Sequence of chain 1.A:
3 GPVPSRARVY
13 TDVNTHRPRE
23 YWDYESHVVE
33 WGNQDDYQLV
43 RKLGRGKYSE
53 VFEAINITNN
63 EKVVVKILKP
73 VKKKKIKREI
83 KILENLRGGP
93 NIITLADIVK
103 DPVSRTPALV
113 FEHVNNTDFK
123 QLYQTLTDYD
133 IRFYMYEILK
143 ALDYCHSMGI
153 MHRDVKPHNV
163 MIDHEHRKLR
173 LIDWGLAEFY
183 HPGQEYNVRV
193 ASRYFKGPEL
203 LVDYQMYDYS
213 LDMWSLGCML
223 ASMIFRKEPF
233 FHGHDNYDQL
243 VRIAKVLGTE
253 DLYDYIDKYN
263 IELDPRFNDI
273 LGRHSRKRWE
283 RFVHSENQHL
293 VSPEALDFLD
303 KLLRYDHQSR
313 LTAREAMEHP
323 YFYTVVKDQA

Binding-site contacts:
Ligand atom N6 contacts residue GLU114 of chain 1.A at 2.6 Å (salt-bridge).
Ligand atom N1 contacts residue HIS115 of chain 1.A at 3.8 Å.
Ligand atom PG contacts residue ASP175 of chain 1.A at 3.7 Å.
Ligand atom C6 contacts residue VAL116 of chain 1.A at 3.6 Å (hydrophobic).
Ligand atom C6 contacts residue GLU114 of chain 1.A at 3.7 Å.
Ligand atom O5' contacts residue VAL53 of chain 1.A at 3.4 Å.
Ligand atom C3B contacts residue MG1 of chain 1.E at 3.8 Å.
Ligand atom C2 contacts residue MET163 of chain 1.A at 3.8 Å (hydrophobic).
Ligand atom O2B contacts residue SER51 of chain 1.A at 2.5 Å (h-bond).
Ligand atom C6 contacts residue VAL66 of chain 1.A at 3.5 Å (hydrophobic).
Ligand atom C2' contacts residue MET163 of chain 1.A at 3.6 Å (hydrophobic).
Ligand atom PA contacts residue MG1 of chain 1.E at 3.6 Å.
Ligand atom O3G contacts residue MG1 of chain 1.F at 3.5 Å.
Ligand atom N1 contacts residue VAL116 of chain 1.A at 2.9 Å (h-bond).
Ligand atom PB contacts residue MG1 of chain 1.E at 3.7 Å.
Ligand atom O4' contacts residue VAL53 of chain 1.A at 3.7 Å.
Ligand atom O2A contacts residue MG1 of chain 1.E at 2.1 Å.
Ligand atom O2G contacts residue MG1 of chain 1.F at 2.0 Å.
Ligand atom O3G contacts residue ASP175 of chain 1.A at 2.9 Å (salt-bridge).
Ligand atom PB contacts residue ASP175 of chain 1.A at 3.8 Å.
Ligand atom O2A contacts residue ASN161 of chain 1.A at 3.3 Å (h-bond).
Ligand atom O3G contacts residue MG1 of chain 1.E at 2.1 Å.
Ligand atom O2A contacts residue ASP175 of chain 1.A at 3.0 Å (salt-bridge).
Ligand atom O2G contacts residue ASP175 of chain 1.A at 3.2 Å (salt-bridge).
Ligand atom N3 contacts residue MET163 of chain 1.A at 3.4 Å.
Ligand atom O1B contacts residue MG1 of chain 1.F at 2.0 Å.
Ligand atom PG contacts residue MG1 of chain 1.E at 3.4 Å.
Ligand atom N1 contacts residue VAL66 of chain 1.A at 3.7 Å.
Ligand atom O2' contacts residue LEU45 of chain 1.A at 3.7 Å.
Ligand atom PB contacts residue MG1 of chain 1.F at 3.2 Å.
Ligand atom PG contacts residue MG1 of chain 1.F at 3.2 Å.
Ligand atom C8 contacts residue ILE174 of chain 1.A at 3.7 Å (hydrophobic).
Ligand atom O1A contacts residue LYS68 of chain 1.A at 3.3 Å (salt-bridge).
Ligand atom C5 contacts residue VAL66 of chain 1.A at 3.7 Å (hydrophobic).
Ligand atom O1B contacts residue ASP175 of chain 1.A at 2.6 Å (salt-bridge).
Ligand atom O1B contacts residue MG1 of chain 1.E at 3.2 Å.
Ligand atom N3 contacts residue LEU45 of chain 1.A at 3.4 Å.
Ligand atom N6 contacts residue VAL116 of chain 1.A at 3.4 Å (h-bond).
Ligand atom C2 contacts residue VAL116 of chain 1.A at 3.2 Å (hydrophobic).
Ligand atom C4 contacts residue MET163 of chain 1.A at 3.5 Å (hydrophobic).

This small molecule binds to this protein.
Small molecule (SMILES): Nc1ncnc2c1ncn2[C@@H]1O[C@H](CO[P](=O)(O)O[P](=O)(O)CP(=O)(O)O)[C@@H](O)[C@H]1O